Sequence of chain 1.U:
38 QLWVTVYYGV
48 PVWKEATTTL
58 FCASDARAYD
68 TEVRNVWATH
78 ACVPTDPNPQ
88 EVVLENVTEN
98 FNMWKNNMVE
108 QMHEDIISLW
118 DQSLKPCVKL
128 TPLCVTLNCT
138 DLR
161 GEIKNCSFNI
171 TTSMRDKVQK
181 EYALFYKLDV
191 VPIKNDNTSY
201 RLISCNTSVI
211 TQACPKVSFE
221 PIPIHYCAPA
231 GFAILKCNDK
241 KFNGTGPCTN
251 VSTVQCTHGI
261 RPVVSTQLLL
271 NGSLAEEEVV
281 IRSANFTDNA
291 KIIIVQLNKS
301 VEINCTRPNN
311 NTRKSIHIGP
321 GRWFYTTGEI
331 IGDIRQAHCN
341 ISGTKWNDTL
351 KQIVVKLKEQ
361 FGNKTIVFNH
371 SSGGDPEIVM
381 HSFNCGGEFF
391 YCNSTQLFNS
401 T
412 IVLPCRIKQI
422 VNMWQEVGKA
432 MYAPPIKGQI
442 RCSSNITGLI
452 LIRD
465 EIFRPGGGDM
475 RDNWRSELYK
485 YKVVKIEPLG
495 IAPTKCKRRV

A small-molecule ligand and the protein it binds are described below.
Small molecule (SMILES): CC(=O)N[C@@H]1[C@@H](O)[C@H](O)[C@@H](CO)O[C@H]1O

Binding-site contacts:
Ligand atom C4 contacts residue ASN304 of chain 1.U at 4.2 Å.
Ligand atom C8 contacts residue ILE303 of chain 1.U at 4.1 Å (hydrophobic).
Ligand atom O3 contacts residue GLU302 of chain 1.U at 4.0 Å.
Ligand atom C5 contacts residue ASN304 of chain 1.U at 3.7 Å.
Ligand atom C3 contacts residue GLU302 of chain 1.U at 3.9 Å.
Ligand atom C7 contacts residue ASN340 of chain 1.U at 4.1 Å.
Ligand atom C2 contacts residue ASN304 of chain 1.U at 2.5 Å.
Ligand atom O7 contacts residue ASN340 of chain 1.U at 4.5 Å.
Ligand atom C8 contacts residue GLU302 of chain 1.U at 3.1 Å.
Ligand atom C7 contacts residue ASN304 of chain 1.U at 3.4 Å.
Ligand atom C8 contacts residue ILE341 of chain 1.U at 4.4 Å (hydrophobic).
Ligand atom C8 contacts residue ASN304 of chain 1.U at 3.8 Å.
Ligand atom C8 contacts residue SER342 of chain 1.U at 3.9 Å.
Ligand atom C1 contacts residue ASN304 of chain 1.U at 1.5 Å.
Ligand atom O7 contacts residue ASN304 of chain 1.U at 3.6 Å (h-bond).
Ligand atom C8 contacts residue ASN340 of chain 1.U at 3.1 Å.
Ligand atom O5 contacts residue ASN304 of chain 1.U at 2.4 Å (h-bond).
Ligand atom C7 contacts residue GLU302 of chain 1.U at 4.5 Å.
Ligand atom N2 contacts residue GLU302 of chain 1.U at 4.2 Å.
Ligand atom C3 contacts residue ASN304 of chain 1.U at 3.8 Å.
Ligand atom N2 contacts residue ASN304 of chain 1.U at 2.9 Å (h-bond).